This protein binds this small molecule.
Small molecule (SMILES): O=C(O)CCCC(=O)C(=O)O

Sequence of chain 1.B:
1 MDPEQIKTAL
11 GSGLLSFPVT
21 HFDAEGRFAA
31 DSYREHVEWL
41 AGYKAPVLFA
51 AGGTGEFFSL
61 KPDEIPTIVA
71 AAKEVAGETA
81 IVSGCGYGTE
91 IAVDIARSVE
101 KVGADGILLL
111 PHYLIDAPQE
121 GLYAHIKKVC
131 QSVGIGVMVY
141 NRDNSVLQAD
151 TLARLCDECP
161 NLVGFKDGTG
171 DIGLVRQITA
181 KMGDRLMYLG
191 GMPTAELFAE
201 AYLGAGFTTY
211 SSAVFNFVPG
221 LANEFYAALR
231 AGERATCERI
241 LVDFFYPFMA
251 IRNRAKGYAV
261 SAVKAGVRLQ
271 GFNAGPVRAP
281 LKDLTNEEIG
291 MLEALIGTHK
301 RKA

Binding-site contacts:
Ligand atom C4 contacts residue SER211 of chain 1.B at 3.2 Å.
Ligand atom C3 contacts residue THR54 of chain 1.B at 4.4 Å.
Ligand atom C6 contacts residue PHE17 of chain 1.B at 3.3 Å (hydrophobic).
Ligand atom C5 contacts residue LYS166 of chain 1.B at 1.3 Å.
Ligand atom C5 contacts residue SER211 of chain 1.B at 4.4 Å.
Ligand atom O2 contacts residue VAL260 of chain 1.B at 4.3 Å.
Ligand atom C4 contacts residue LYS166 of chain 1.B at 2.4 Å.
Ligand atom C3 contacts residue GLY191 of chain 1.B at 3.3 Å.
Ligand atom C4 contacts residue GLY191 of chain 1.B at 3.9 Å.
Ligand atom O3 contacts residue LEU108 of chain 1.B at 3.8 Å.
Ligand atom O3 contacts residue LYS166 of chain 1.B at 2.8 Å (salt-bridge).
Ligand atom O4 contacts residue GLY53 of chain 1.B at 3.0 Å (h-bond).
Ligand atom C3 contacts residue MET192 of chain 1.B at 4.3 Å (hydrophobic).
Ligand atom O3 contacts residue GLY53 of chain 1.B at 2.8 Å (h-bond).
Ligand atom O2 contacts residue ALA259 of chain 1.B at 3.7 Å.
Ligand atom O3 contacts residue THR54 of chain 1.B at 4.3 Å.
Ligand atom O1 contacts residue GLY53 of chain 1.B at 4.0 Å.
Ligand atom O3 contacts residue TYR140 of chain 1.B at 3.6 Å.
Ligand atom C5 contacts residue TYR140 of chain 1.B at 3.1 Å (hydrophobic).
Ligand atom O2 contacts residue ALA213 of chain 1.B at 4.0 Å.
Ligand atom O4 contacts residue LYS166 of chain 1.B at 3.6 Å (salt-bridge).
Ligand atom C2 contacts residue THR54 of chain 1.B at 3.4 Å.
Ligand atom O4 contacts residue PHE17 of chain 1.B at 3.4 Å.
Ligand atom C6 contacts residue TYR140 of chain 1.B at 3.7 Å (hydrophobic).
Ligand atom O4 contacts residue THR54 of chain 1.B at 2.8 Å (h-bond).
Ligand atom C3 contacts residue SER211 of chain 1.B at 4.1 Å.
Ligand atom C6 contacts residue THR54 of chain 1.B at 4.0 Å.
Ligand atom C6 contacts residue GLY53 of chain 1.B at 3.4 Å.
Ligand atom C6 contacts residue LYS166 of chain 1.B at 2.4 Å.
Ligand atom O3 contacts residue PHE17 of chain 1.B at 3.5 Å.
Ligand atom C3 contacts residue LYS166 of chain 1.B at 3.5 Å.
Ligand atom C4 contacts residue TYR140 of chain 1.B at 4.0 Å (hydrophobic).
Ligand atom C1 contacts residue THR54 of chain 1.B at 2.9 Å.
Ligand atom O4 contacts residue GLY52 of chain 1.B at 4.0 Å.
Ligand atom O3 contacts residue GLY52 of chain 1.B at 3.8 Å.
Ligand atom C4 contacts residue PHE17 of chain 1.B at 4.1 Å (hydrophobic).
Ligand atom O1 contacts residue THR54 of chain 1.B at 3.5 Å (h-bond).
Ligand atom C5 contacts residue PHE17 of chain 1.B at 3.5 Å (hydrophobic).
Ligand atom O2 contacts residue THR54 of chain 1.B at 2.6 Å (h-bond).
Ligand atom C3 contacts residue TYR140 of chain 1.B at 3.9 Å (hydrophobic).